Sequence of chain 1.C:
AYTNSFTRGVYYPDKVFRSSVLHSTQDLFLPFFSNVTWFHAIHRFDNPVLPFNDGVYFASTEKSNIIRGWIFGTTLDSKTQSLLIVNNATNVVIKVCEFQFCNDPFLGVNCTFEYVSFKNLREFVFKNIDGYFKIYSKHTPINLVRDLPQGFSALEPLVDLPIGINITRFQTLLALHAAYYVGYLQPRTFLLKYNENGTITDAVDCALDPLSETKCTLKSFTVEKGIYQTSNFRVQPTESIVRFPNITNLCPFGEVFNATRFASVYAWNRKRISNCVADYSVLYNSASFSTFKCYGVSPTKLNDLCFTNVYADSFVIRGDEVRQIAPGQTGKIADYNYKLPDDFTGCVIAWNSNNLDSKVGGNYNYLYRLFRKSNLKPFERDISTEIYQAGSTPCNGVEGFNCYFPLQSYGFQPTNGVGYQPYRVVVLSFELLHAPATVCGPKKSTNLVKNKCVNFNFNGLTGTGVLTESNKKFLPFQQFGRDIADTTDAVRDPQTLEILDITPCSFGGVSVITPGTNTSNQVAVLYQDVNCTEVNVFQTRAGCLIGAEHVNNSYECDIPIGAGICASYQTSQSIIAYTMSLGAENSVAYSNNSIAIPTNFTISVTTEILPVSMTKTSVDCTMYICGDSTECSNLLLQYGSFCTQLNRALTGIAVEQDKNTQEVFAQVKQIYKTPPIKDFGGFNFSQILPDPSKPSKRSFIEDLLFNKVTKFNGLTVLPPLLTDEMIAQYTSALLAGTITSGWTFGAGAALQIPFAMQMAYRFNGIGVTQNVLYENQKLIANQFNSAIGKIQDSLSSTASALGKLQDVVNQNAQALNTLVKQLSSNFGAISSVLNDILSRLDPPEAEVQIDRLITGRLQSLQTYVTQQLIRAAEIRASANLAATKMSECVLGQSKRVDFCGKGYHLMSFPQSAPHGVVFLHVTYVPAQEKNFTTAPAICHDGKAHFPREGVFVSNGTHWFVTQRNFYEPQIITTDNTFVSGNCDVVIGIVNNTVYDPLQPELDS

Binding-site contacts:
Ligand atom O5 contacts residue ASN1098 of chain 1.C at 2.4 Å (h-bond).
Ligand atom C6 contacts residue PHE1103 of chain 1.C at 3.7 Å (hydrophobic).
Ligand atom C1 contacts residue THR1100 of chain 1.C at 3.8 Å.
Ligand atom C5 contacts residue PHE1103 of chain 1.C at 4.1 Å (hydrophobic).
Ligand atom C7 contacts residue THR1100 of chain 1.C at 4.3 Å.
Ligand atom C5 contacts residue ASN1098 of chain 1.C at 3.7 Å.
Ligand atom C2 contacts residue ASN1098 of chain 1.C at 2.4 Å.
Ligand atom C1 contacts residue HIS1101 of chain 1.C at 3.9 Å.
Ligand atom C4 contacts residue ASN1098 of chain 1.C at 4.2 Å.
Ligand atom C1 contacts residue PHE1103 of chain 1.C at 4.3 Å (hydrophobic).
Ligand atom C6 contacts residue HIS1101 of chain 1.C at 4.4 Å.
Ligand atom O5 contacts residue HIS1101 of chain 1.C at 4.0 Å.
Ligand atom O7 contacts residue ASN1098 of chain 1.C at 3.7 Å.
Ligand atom C7 contacts residue ASN1098 of chain 1.C at 3.5 Å.
Ligand atom N2 contacts residue THR1100 of chain 1.C at 3.2 Å.
Ligand atom O5 contacts residue PHE1103 of chain 1.C at 3.6 Å.
Ligand atom C4 contacts residue HIS1101 of chain 1.C at 3.9 Å.
Ligand atom C3 contacts residue HIS1101 of chain 1.C at 3.8 Å.
Ligand atom C5 contacts residue HIS1101 of chain 1.C at 3.4 Å.
Ligand atom C3 contacts residue THR1100 of chain 1.C at 3.8 Å.
Ligand atom C1 contacts residue ASN1098 of chain 1.C at 1.4 Å.
Ligand atom N2 contacts residue ASN1098 of chain 1.C at 2.9 Å (h-bond).
Ligand atom C8 contacts residue ASN1098 of chain 1.C at 3.8 Å.
Ligand atom C2 contacts residue THR1100 of chain 1.C at 3.8 Å.
Ligand atom C2 contacts residue HIS1101 of chain 1.C at 4.4 Å.
Ligand atom C3 contacts residue ASN1098 of chain 1.C at 3.8 Å.
Ligand atom O4 contacts residue HIS1101 of chain 1.C at 3.8 Å.
Ligand atom C8 contacts residue THR1100 of chain 1.C at 4.4 Å.

The small molecule below binds the protein below.
Small molecule (SMILES): CC(=O)N[C@H]1[C@H](O[C@H]2[C@H](O)[C@@H](NC(C)=O)CO[C@@H]2CO)O[C@H](CO)[C@@H](O)[C@@H]1O